Binding-site contacts:
Ligand atom C1 contacts residue ARG56 of chain 1.PA at 4.2 Å.
Ligand atom C5 contacts residue GLU105 of chain 1.PA at 3.2 Å.
Ligand atom C2 contacts residue ILE58 of chain 1.PA at 4.4 Å (hydrophobic).
Ligand atom O5 contacts residue GLU105 of chain 1.PA at 2.8 Å (salt-bridge).
Ligand atom O6 contacts residue NAG2 of chain 1.ZE at 3.4 Å (h-bond).
Ligand atom C6 contacts residue ILE58 of chain 1.PA at 4.2 Å (hydrophobic).
Ligand atom N2 contacts residue ASN88 of chain 1.PA at 2.7 Å (h-bond).
Ligand atom N2 contacts residue ARG56 of chain 1.PA at 3.4 Å (salt-bridge).
Ligand atom C5 contacts residue ILE58 of chain 1.PA at 4.2 Å (hydrophobic).
Ligand atom C1 contacts residue ASN88 of chain 1.PA at 1.4 Å.
Ligand atom C6 contacts residue GLU105 of chain 1.PA at 3.3 Å.
Ligand atom C4 contacts residue ASN88 of chain 1.PA at 4.3 Å.
Ligand atom O6 contacts residue GLU105 of chain 1.PA at 2.8 Å (salt-bridge).
Ligand atom C8 contacts residue ASN88 of chain 1.PA at 3.4 Å.
Ligand atom C7 contacts residue ASN88 of chain 1.PA at 2.9 Å.
Ligand atom O3 contacts residue ARG56 of chain 1.PA at 4.1 Å.
Ligand atom C8 contacts residue GLY89 of chain 1.PA at 4.3 Å.
Ligand atom C2 contacts residue ASN88 of chain 1.PA at 2.6 Å.
Ligand atom C5 contacts residue ASN88 of chain 1.PA at 3.7 Å.
Ligand atom C3 contacts residue ARG56 of chain 1.PA at 4.3 Å.
Ligand atom O5 contacts residue ILE58 of chain 1.PA at 3.3 Å.
Ligand atom C3 contacts residue ASN88 of chain 1.PA at 3.9 Å.
Ligand atom O7 contacts residue ASN88 of chain 1.PA at 2.9 Å (h-bond).
Ligand atom O5 contacts residue ASN88 of chain 1.PA at 2.4 Å (h-bond).
Ligand atom C1 contacts residue ILE58 of chain 1.PA at 4.0 Å (hydrophobic).
Ligand atom C8 contacts residue ARG56 of chain 1.PA at 4.0 Å.
Ligand atom O7 contacts residue ARG56 of chain 1.PA at 2.3 Å (salt-bridge).
Ligand atom C1 contacts residue GLU105 of chain 1.PA at 3.5 Å.
Ligand atom C7 contacts residue ARG56 of chain 1.PA at 2.9 Å.
Ligand atom C2 contacts residue ARG56 of chain 1.PA at 3.3 Å.

Sequence of chain 1.PA:
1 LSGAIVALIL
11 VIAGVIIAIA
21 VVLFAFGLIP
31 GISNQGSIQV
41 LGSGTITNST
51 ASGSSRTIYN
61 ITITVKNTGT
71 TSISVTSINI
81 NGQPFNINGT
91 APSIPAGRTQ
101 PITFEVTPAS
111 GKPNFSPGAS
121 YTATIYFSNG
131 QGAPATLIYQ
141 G

This protein binds this small molecule.
Small molecule (SMILES): CC(=O)N[C@@H]1[C@@H](O)[C@H](O)[C@@H](CO)O[C@H]1O